Binding-site contacts:
Ligand atom C8 contacts residue ASN72 of chain 1.A at 3.4 Å.
Ligand atom O5 contacts residue THR74 of chain 1.A at 2.8 Å (h-bond).
Ligand atom C1 contacts residue THR74 of chain 1.A at 3.4 Å.
Ligand atom C4 contacts residue ASN72 of chain 1.A at 4.2 Å.
Ligand atom O5 contacts residue ASN72 of chain 1.A at 2.3 Å (h-bond).
Ligand atom O6 contacts residue THR74 of chain 1.A at 3.7 Å.
Ligand atom C1 contacts residue ASN72 of chain 1.A at 1.4 Å.
Ligand atom O7 contacts residue ASN72 of chain 1.A at 3.1 Å (h-bond).
Ligand atom C6 contacts residue THR74 of chain 1.A at 3.5 Å.
Ligand atom C5 contacts residue THR74 of chain 1.A at 3.3 Å.
Ligand atom C3 contacts residue ASN72 of chain 1.A at 3.8 Å.
Ligand atom C2 contacts residue ASN72 of chain 1.A at 2.5 Å.
Ligand atom C7 contacts residue ASN72 of chain 1.A at 2.9 Å.
Ligand atom C5 contacts residue ASN72 of chain 1.A at 3.6 Å.
Ligand atom N2 contacts residue ASN72 of chain 1.A at 2.9 Å (h-bond).

The protein below binds the small molecule below.
Small molecule (SMILES): CC(=O)N[C@@H]1[C@@H](O)[C@H](O)[C@@H](CO)O[C@H]1O

Sequence of chain 1.A:
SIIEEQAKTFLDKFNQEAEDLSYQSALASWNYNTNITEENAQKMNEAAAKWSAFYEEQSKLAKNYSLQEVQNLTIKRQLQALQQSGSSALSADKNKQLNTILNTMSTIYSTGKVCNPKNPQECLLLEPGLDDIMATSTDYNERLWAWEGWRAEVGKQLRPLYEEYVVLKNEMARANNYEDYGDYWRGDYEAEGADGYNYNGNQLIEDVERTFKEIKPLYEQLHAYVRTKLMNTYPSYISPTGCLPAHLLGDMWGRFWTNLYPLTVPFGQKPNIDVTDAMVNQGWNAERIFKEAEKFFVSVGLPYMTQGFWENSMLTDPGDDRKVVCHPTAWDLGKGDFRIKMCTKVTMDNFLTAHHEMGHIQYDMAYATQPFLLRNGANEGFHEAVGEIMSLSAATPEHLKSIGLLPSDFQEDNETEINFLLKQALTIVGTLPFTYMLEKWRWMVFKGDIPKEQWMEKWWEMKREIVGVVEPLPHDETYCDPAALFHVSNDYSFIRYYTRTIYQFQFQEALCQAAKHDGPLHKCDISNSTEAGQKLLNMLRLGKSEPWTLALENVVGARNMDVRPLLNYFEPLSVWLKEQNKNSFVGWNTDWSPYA